Binding-site contacts:
Ligand atom C2 contacts residue PRO2 of chain 1.A at 3.7 Å (hydrophobic).
Ligand atom C4 contacts residue ILE108 of chain 1.A at 4.0 Å (hydrophobic).
Ligand atom C7 contacts residue LYS110 of chain 1.A at 3.9 Å.
Ligand atom C9 contacts residue ILE65 of chain 1.A at 4.2 Å (hydrophobic).
Ligand atom C5 contacts residue ARG37 of chain 1.A at 3.4 Å.
Ligand atom O12 contacts residue SER63 of chain 1.A at 4.1 Å.
Ligand atom O3 contacts residue SER64 of chain 1.A at 3.5 Å (h-bond).
Ligand atom C4 contacts residue PRO2 of chain 1.A at 3.7 Å (hydrophobic).
Ligand atom O11 contacts residue SER29 of chain 1.C at 4.5 Å.
Ligand atom C8 contacts residue MET115 of chain 1.A at 4.1 Å (hydrophobic).
Ligand atom C8 contacts residue ILE108 of chain 1.A at 4.1 Å (hydrophobic).
Ligand atom C5 contacts residue PRO2 of chain 1.A at 3.9 Å (hydrophobic).
Ligand atom C7 contacts residue ARG37 of chain 1.A at 3.7 Å.
Ligand atom O3 contacts residue ILE65 of chain 1.A at 3.0 Å (h-bond).
Ligand atom C7 contacts residue MET115 of chain 1.A at 4.2 Å (hydrophobic).
Ligand atom O10 contacts residue LYS110 of chain 1.A at 4.0 Å.
Ligand atom O10 contacts residue ARG37 of chain 1.A at 3.5 Å.
Ligand atom N1 contacts residue ARG37 of chain 1.A at 3.5 Å (salt-bridge).
Ligand atom C2 contacts residue ILE65 of chain 1.A at 3.8 Å (hydrophobic).
Ligand atom O12 contacts residue PRO2 of chain 1.A at 2.9 Å (h-bond).
Ligand atom O3 contacts residue LYS33 of chain 1.A at 4.3 Å.
Ligand atom C9 contacts residue ILE108 of chain 1.A at 3.6 Å (hydrophobic).
Ligand atom O11 contacts residue ARG37 of chain 1.A at 3.2 Å.
Ligand atom C5 contacts residue ASN39 of chain 1.A at 4.4 Å.
Ligand atom C4 contacts residue PHE3 of chain 1.A at 4.4 Å (hydrophobic).
Ligand atom O11 contacts residue LYS110 of chain 1.A at 2.9 Å (salt-bridge).
Ligand atom O12 contacts residue ILE65 of chain 1.A at 3.7 Å.
Ligand atom N1 contacts residue PRO2 of chain 1.A at 3.0 Å (h-bond).
Ligand atom O11 contacts residue MET115 of chain 1.A at 3.7 Å.
Ligand atom O12 contacts residue SER64 of chain 1.A at 2.8 Å (h-bond).
Ligand atom C2 contacts residue SER64 of chain 1.A at 3.6 Å.
Ligand atom C6 contacts residue ARG37 of chain 1.A at 4.0 Å.
Ligand atom C5 contacts residue PHE3 of chain 1.A at 4.3 Å (hydrophobic).
Ligand atom O3 contacts residue ILE108 of chain 1.A at 4.3 Å.
Ligand atom C2 contacts residue ILE108 of chain 1.A at 4.3 Å (hydrophobic).
Ligand atom N1 contacts residue PHE3 of chain 1.A at 4.0 Å.

Sequence of chain 1.A:
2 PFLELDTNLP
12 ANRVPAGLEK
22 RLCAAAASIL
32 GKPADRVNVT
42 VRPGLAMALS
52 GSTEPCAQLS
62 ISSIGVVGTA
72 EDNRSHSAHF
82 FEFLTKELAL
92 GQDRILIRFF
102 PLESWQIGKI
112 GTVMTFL

A protein and the small-molecule ligand that binds it are described below.
Small molecule (SMILES): O=C(O)c1ccc(C(=O)O)nc1

Sequence of chain 1.C:
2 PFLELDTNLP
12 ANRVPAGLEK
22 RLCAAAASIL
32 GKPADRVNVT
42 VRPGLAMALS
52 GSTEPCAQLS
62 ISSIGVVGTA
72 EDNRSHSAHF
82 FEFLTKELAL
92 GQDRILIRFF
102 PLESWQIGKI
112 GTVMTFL